Sequence of chain 1.L:
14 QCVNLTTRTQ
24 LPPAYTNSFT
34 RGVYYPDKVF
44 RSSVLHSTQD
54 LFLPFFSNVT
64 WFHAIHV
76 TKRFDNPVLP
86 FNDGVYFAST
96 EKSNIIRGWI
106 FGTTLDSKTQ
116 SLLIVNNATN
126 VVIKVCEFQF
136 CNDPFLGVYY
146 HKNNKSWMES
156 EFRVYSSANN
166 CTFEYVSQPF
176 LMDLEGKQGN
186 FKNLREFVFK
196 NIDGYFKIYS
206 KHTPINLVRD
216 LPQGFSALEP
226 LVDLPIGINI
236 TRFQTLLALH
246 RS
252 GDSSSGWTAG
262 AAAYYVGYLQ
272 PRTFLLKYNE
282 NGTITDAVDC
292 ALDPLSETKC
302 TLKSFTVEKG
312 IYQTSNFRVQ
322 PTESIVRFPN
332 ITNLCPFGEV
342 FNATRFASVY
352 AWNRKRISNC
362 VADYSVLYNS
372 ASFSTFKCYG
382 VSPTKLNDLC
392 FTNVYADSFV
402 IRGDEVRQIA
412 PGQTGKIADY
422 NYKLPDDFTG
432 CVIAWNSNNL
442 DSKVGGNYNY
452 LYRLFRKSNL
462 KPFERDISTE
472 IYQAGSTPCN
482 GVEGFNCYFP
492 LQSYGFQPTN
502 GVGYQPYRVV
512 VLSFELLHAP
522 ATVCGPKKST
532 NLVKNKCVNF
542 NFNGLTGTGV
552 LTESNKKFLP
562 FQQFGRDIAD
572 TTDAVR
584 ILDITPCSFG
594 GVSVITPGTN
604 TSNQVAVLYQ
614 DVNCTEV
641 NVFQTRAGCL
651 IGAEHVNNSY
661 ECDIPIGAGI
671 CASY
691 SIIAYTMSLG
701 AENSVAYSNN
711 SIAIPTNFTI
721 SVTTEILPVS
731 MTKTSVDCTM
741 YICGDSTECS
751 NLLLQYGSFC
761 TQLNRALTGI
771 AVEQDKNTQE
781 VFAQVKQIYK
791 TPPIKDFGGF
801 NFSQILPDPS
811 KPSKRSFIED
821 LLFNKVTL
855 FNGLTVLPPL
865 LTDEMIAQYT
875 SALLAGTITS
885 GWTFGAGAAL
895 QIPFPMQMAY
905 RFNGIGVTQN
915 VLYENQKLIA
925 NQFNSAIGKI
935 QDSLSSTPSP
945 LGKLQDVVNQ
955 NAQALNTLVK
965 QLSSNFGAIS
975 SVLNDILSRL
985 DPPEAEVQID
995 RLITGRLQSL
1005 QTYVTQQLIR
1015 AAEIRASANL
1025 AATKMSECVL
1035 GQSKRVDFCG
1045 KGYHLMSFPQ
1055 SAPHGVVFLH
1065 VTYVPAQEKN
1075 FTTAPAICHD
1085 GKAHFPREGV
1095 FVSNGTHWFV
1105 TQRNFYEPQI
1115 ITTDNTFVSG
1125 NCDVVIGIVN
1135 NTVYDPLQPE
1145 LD

This protein binds this small molecule.
Small molecule (SMILES): CC(=O)N[C@@H]1[C@@H](O)[C@H](O)[C@@H](CO)O[C@H]1O

Binding-site contacts:
Ligand atom C8 contacts residue GLY1131 of chain 1.L at 4.3 Å.
Ligand atom C8 contacts residue ASN710 of chain 1.L at 3.5 Å.
Ligand atom O7 contacts residue ASN709 of chain 1.L at 4.1 Å.
Ligand atom C8 contacts residue THR1077 of chain 1.L at 4.3 Å.
Ligand atom C7 contacts residue ASN709 of chain 1.L at 3.6 Å.
Ligand atom C6 contacts residue ASN709 of chain 1.L at 4.5 Å.
Ligand atom N2 contacts residue ASN709 of chain 1.L at 3.3 Å.
Ligand atom O7 contacts residue GLY1131 of chain 1.L at 3.7 Å.
Ligand atom O5 contacts residue ASN709 of chain 1.L at 2.2 Å (h-bond).
Ligand atom C8 contacts residue ASN709 of chain 1.L at 4.0 Å.
Ligand atom N2 contacts residue ASN710 of chain 1.L at 4.1 Å.
Ligand atom C4 contacts residue ASN709 of chain 1.L at 4.2 Å.
Ligand atom C7 contacts residue ASN710 of chain 1.L at 4.3 Å.
Ligand atom C5 contacts residue ASN709 of chain 1.L at 3.5 Å.
Ligand atom C3 contacts residue ASN709 of chain 1.L at 3.9 Å.
Ligand atom C1 contacts residue ASN709 of chain 1.L at 1.5 Å.
Ligand atom C2 contacts residue ASN709 of chain 1.L at 2.7 Å.
Ligand atom C7 contacts residue GLY1131 of chain 1.L at 4.5 Å.